Binding-site contacts:
Ligand atom O7 contacts residue GLU357 of chain 1.A at 3.2 Å (salt-bridge).
Ligand atom O3 contacts residue GLN330 of chain 1.A at 4.0 Å.
Ligand atom C8 contacts residue HIS337 of chain 1.A at 3.9 Å.
Ligand atom C3 contacts residue GLN330 of chain 1.A at 3.7 Å.
Ligand atom O7 contacts residue GLY356 of chain 1.A at 3.8 Å.
Ligand atom C4 contacts residue TRP361 of chain 1.A at 4.2 Å (hydrophobic).
Ligand atom C8 contacts residue GLY331 of chain 1.A at 3.4 Å.
Ligand atom C7 contacts residue GLN330 of chain 1.A at 3.7 Å.
Ligand atom C8 contacts residue GLU357 of chain 1.A at 4.0 Å.
Ligand atom C1 contacts residue GLN330 of chain 1.A at 4.1 Å.
Ligand atom N2 contacts residue GLN330 of chain 1.A at 2.8 Å (h-bond).
Ligand atom C2 contacts residue TRP332 of chain 1.A at 4.1 Å (hydrophobic).
Ligand atom N2 contacts residue TRP332 of chain 1.A at 3.3 Å (h-bond).
Ligand atom C3 contacts residue ASN325 of chain 1.A at 3.8 Å.
Ligand atom O7 contacts residue TRP332 of chain 1.A at 3.8 Å.
Ligand atom C5 contacts residue TRP361 of chain 1.A at 4.3 Å (hydrophobic).
Ligand atom C3 contacts residue TRP332 of chain 1.A at 3.9 Å (hydrophobic).
Ligand atom O1 contacts residue ASN358 of chain 1.A at 4.5 Å.
Ligand atom C7 contacts residue TRP332 of chain 1.A at 3.6 Å (hydrophobic).
Ligand atom O6 contacts residue TRP361 of chain 1.A at 4.4 Å.
Ligand atom C8 contacts residue GLN330 of chain 1.A at 3.7 Å.
Ligand atom C2 contacts residue GLN330 of chain 1.A at 3.7 Å.
Ligand atom C6 contacts residue TRP361 of chain 1.A at 3.9 Å (hydrophobic).
Ligand atom C4 contacts residue ASN325 of chain 1.A at 3.7 Å.
Ligand atom O3 contacts residue TRP332 of chain 1.A at 2.8 Å (h-bond).
Ligand atom O4 contacts residue ASN325 of chain 1.A at 2.6 Å (h-bond).
Ligand atom O1 contacts residue GLU357 of chain 1.A at 4.3 Å.
Ligand atom O7 contacts residue TRP361 of chain 1.A at 3.9 Å.
Ligand atom C7 contacts residue GLU357 of chain 1.A at 4.0 Å.
Ligand atom C2 contacts residue TRP361 of chain 1.A at 4.3 Å (hydrophobic).
Ligand atom O3 contacts residue ASN325 of chain 1.A at 2.7 Å (h-bond).
Ligand atom C8 contacts residue TRP332 of chain 1.A at 3.7 Å (hydrophobic).
Ligand atom O5 contacts residue TRP361 of chain 1.A at 4.3 Å.

Sequence of chain 1.A:
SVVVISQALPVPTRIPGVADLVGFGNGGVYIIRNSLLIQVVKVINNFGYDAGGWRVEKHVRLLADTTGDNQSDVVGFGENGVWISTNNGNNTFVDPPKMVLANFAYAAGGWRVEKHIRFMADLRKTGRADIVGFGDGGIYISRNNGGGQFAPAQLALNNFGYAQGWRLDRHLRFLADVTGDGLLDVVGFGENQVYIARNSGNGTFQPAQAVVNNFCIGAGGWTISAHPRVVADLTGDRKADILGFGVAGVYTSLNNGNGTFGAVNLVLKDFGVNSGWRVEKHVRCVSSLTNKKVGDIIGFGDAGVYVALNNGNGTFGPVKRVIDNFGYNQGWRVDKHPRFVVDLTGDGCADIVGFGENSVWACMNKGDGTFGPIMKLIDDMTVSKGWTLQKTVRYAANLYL

This protein binds this small molecule.
Small molecule (SMILES): CC(=O)N[C@@H]1[C@@H](O)[C@H](O)[C@@H](CO)O[C@H]1O